This small molecule binds to this protein.
Small molecule (SMILES): NC(N)=NCCCC(=O)C(=O)O

Sequence of chain 2.A:
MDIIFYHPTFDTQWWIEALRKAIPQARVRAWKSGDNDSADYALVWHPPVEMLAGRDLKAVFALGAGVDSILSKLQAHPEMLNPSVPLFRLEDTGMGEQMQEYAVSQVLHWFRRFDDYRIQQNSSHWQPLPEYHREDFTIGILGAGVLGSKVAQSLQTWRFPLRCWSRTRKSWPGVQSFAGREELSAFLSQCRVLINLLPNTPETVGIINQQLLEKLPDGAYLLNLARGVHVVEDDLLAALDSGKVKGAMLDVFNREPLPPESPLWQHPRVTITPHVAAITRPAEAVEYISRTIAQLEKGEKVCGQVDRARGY

Binding-site contacts:
Ligand atom O12 contacts residue PHE10 of chain 2.A at 3.6 Å.
Ligand atom C07 contacts residue ILE279 of chain 2.A at 3.9 Å (hydrophobic).
Ligand atom O03 contacts residue GOL1 of chain 2.D at 4.2 Å.
Ligand atom C02 contacts residue TRP15 of chain 2.A at 3.9 Å (hydrophobic).
Ligand atom C01 contacts residue PRO282 of chain 2.A at 4.2 Å (hydrophobic).
Ligand atom N08 contacts residue GOL1 of chain 2.D at 4.2 Å.
Ligand atom N10 contacts residue ILE279 of chain 2.A at 4.2 Å.
Ligand atom O04 contacts residue TRP15 of chain 2.A at 3.3 Å (h-bond).
Ligand atom N10 contacts residue PRO282 of chain 2.A at 3.8 Å.
Ligand atom C05 contacts residue PHE10 of chain 2.A at 3.7 Å (hydrophobic).
Ligand atom O12 contacts residue GOL1 of chain 2.D at 4.3 Å.
Ligand atom C09 contacts residue GLU131 of chain 1.A at 3.5 Å.
Ligand atom C07 contacts residue THR280 of chain 2.A at 3.1 Å.
Ligand atom O03 contacts residue THR9 of chain 2.A at 4.3 Å.
Ligand atom N08 contacts residue ILE279 of chain 2.A at 3.9 Å.
Ligand atom C06 contacts residue PHE10 of chain 2.A at 3.8 Å (hydrophobic).
Ligand atom N11 contacts residue GOL1 of chain 2.D at 4.2 Å.
Ligand atom O03 contacts residue ASP11 of chain 2.A at 3.3 Å (salt-bridge).
Ligand atom O04 contacts residue GOL1 of chain 2.D at 3.2 Å (h-bond).
Ligand atom C06 contacts residue THR280 of chain 2.A at 3.7 Å.
Ligand atom C05 contacts residue GOL1 of chain 2.D at 3.7 Å.
Ligand atom N10 contacts residue THR280 of chain 2.A at 3.5 Å (h-bond).
Ligand atom O12 contacts residue TRP15 of chain 2.A at 3.2 Å (h-bond).
Ligand atom C02 contacts residue PHE10 of chain 2.A at 3.6 Å (hydrophobic).
Ligand atom O04 contacts residue ASP11 of chain 2.A at 3.0 Å (salt-bridge).
Ligand atom C02 contacts residue ASP11 of chain 2.A at 3.5 Å.
Ligand atom C09 contacts residue ILE279 of chain 2.A at 4.0 Å (hydrophobic).
Ligand atom N10 contacts residue GLU131 of chain 1.A at 3.1 Å (salt-bridge).
Ligand atom C01 contacts residue TRP15 of chain 2.A at 4.0 Å (hydrophobic).
Ligand atom C01 contacts residue GOL1 of chain 2.D at 3.7 Å.
Ligand atom C09 contacts residue GOL1 of chain 2.D at 4.1 Å.
Ligand atom O12 contacts residue PRO282 of chain 2.A at 3.4 Å.
Ligand atom O04 contacts residue PHE10 of chain 2.A at 3.9 Å.
Ligand atom C09 contacts residue THR280 of chain 2.A at 4.3 Å.
Ligand atom C02 contacts residue GOL1 of chain 2.D at 3.7 Å.
Ligand atom C01 contacts residue PHE10 of chain 2.A at 3.5 Å (hydrophobic).
Ligand atom N08 contacts residue THR280 of chain 2.A at 4.1 Å.
Ligand atom N11 contacts residue GLU131 of chain 1.A at 3.5 Å (salt-bridge).
Ligand atom O03 contacts residue PHE10 of chain 2.A at 3.4 Å.

Sequence of chain 1.A:
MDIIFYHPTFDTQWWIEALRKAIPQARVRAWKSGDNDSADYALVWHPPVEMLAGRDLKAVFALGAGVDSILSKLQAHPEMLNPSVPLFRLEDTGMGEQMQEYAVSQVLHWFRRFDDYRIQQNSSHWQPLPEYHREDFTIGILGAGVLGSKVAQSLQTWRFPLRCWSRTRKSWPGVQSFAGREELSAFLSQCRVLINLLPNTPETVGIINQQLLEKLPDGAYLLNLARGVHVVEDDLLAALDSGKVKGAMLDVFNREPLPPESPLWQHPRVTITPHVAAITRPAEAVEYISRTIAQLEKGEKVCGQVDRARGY